Sequence of chain 1.F:
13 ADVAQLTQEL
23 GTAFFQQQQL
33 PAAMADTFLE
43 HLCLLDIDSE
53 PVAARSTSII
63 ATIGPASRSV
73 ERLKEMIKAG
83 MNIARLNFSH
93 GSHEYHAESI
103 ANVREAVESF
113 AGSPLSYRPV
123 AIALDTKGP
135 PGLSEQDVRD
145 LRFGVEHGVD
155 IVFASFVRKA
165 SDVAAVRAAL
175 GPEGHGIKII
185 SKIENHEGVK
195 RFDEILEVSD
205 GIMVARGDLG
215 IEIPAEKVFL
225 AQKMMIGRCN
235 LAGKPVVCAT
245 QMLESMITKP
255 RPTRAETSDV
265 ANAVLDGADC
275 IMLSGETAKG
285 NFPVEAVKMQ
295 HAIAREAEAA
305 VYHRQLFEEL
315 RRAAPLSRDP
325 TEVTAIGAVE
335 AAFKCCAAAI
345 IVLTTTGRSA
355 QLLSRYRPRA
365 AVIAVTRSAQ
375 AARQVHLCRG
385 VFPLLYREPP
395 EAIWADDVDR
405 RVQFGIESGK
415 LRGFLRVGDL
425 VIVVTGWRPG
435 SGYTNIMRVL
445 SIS

A protein and the small-molecule ligand that binds it are described below.
Small molecule (SMILES): O=C(O)CCNS(=O)(=O)c1cc2c(c(O)c1O)C(=O)c1ccccc1C2=O

Binding-site contacts:
Ligand atom N contacts residue ASN89 of chain 1.F at 4.1 Å.
Ligand atom O3 contacts residue HIS92 of chain 1.F at 3.6 Å.
Ligand atom C3 contacts residue HIS92 of chain 1.F at 3.6 Å.
Ligand atom O7 contacts residue ARG87 of chain 1.F at 3.5 Å (salt-bridge).
Ligand atom C12 contacts residue HIS92 of chain 1.F at 3.8 Å.
Ligand atom C10 contacts residue GLY93 of chain 1.F at 3.6 Å.
Ligand atom O2 contacts residue LYS283 of chain 1.F at 3.2 Å.
Ligand atom C11 contacts residue HIS92 of chain 1.F at 4.0 Å.
Ligand atom O4 contacts residue LYS283 of chain 1.F at 3.1 Å.
Ligand atom C16 contacts residue HIS92 of chain 1.F at 3.9 Å.
Ligand atom C13 contacts residue HIS92 of chain 1.F at 3.5 Å.
Ligand atom C11 contacts residue GLY93 of chain 1.F at 3.6 Å.
Ligand atom C contacts residue HIS92 of chain 1.F at 4.0 Å.
Ligand atom C3 contacts residue ALA282 of chain 1.F at 3.8 Å (hydrophobic).
Ligand atom S contacts residue THR64 of chain 1.F at 3.9 Å.
Ligand atom O3 contacts residue HIS98 of chain 1.F at 3.9 Å.
Ligand atom O contacts residue THR64 of chain 1.F at 3.5 Å.
Ligand atom C10 contacts residue TYR97 of chain 1.F at 3.5 Å (hydrophobic).
Ligand atom C7 contacts residue PRO67 of chain 1.F at 3.4 Å (hydrophobic).
Ligand atom C8 contacts residue PRO67 of chain 1.F at 3.5 Å (hydrophobic).
Ligand atom O contacts residue ALA282 of chain 1.F at 3.2 Å.
Ligand atom C6 contacts residue PRO67 of chain 1.F at 3.6 Å (hydrophobic).
Ligand atom O contacts residue SER278 of chain 1.F at 2.9 Å.
Ligand atom C4 contacts residue HIS92 of chain 1.F at 3.9 Å.
Ligand atom C contacts residue ALA282 of chain 1.F at 3.6 Å (hydrophobic).
Ligand atom C12 contacts residue PRO67 of chain 1.F at 3.7 Å (hydrophobic).
Ligand atom O6 contacts residue ASN89 of chain 1.F at 3.8 Å.
Ligand atom S contacts residue ASN89 of chain 1.F at 4.0 Å.
Ligand atom C2 contacts residue LYS283 of chain 1.F at 4.0 Å.
Ligand atom C9 contacts residue PRO67 of chain 1.F at 4.1 Å (hydrophobic).
Ligand atom O7 contacts residue THR64 of chain 1.F at 3.4 Å.
Ligand atom O1 contacts residue GLY279 of chain 1.F at 3.9 Å.
Ligand atom O contacts residue GLY279 of chain 1.F at 3.1 Å (h-bond).
Ligand atom C9 contacts residue TYR97 of chain 1.F at 3.9 Å (hydrophobic).
Ligand atom O7 contacts residue ASN89 of chain 1.F at 2.8 Å (h-bond).
Ligand atom O6 contacts residue HIS92 of chain 1.F at 2.7 Å (h-bond).
Ligand atom O4 contacts residue PRO67 of chain 1.F at 3.7 Å.
Ligand atom C11 contacts residue TYR97 of chain 1.F at 3.6 Å (hydrophobic).
Ligand atom C1 contacts residue ALA282 of chain 1.F at 3.9 Å (hydrophobic).
Ligand atom S contacts residue ALA282 of chain 1.F at 4.0 Å.